The small molecule below binds the protein below.
Small molecule (SMILES): O=C(O)c1ccccc1O

Sequence of chain 2.A:
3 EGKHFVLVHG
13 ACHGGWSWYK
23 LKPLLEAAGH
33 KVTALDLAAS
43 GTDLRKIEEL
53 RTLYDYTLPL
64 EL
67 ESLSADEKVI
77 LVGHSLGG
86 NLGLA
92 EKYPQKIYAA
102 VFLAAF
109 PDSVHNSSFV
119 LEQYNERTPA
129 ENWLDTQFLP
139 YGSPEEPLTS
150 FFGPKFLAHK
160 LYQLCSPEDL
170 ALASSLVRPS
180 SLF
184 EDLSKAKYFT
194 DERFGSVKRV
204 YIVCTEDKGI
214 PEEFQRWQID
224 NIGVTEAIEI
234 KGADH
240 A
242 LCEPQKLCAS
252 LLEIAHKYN

Sequence of chain 1.B:
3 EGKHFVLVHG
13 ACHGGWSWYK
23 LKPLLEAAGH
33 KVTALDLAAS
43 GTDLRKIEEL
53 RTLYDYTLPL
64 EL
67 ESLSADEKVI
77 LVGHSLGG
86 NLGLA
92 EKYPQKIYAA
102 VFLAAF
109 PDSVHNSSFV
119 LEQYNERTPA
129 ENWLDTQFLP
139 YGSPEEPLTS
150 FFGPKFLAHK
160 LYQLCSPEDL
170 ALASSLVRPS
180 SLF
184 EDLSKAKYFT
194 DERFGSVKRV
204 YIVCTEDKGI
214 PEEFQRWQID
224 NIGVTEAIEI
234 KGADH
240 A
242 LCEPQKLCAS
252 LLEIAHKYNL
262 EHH

Binding-site contacts:
Ligand atom O2' contacts residue HIS257 of chain 1.B at 4.4 Å.
Ligand atom O2' contacts residue GLU254 of chain 1.B at 4.1 Å.
Ligand atom C1 contacts residue HIS257 of chain 1.B at 3.6 Å.
Ligand atom C2 contacts residue LEU253 of chain 1.B at 4.2 Å (hydrophobic).
Ligand atom C6 contacts residue LEU132 of chain 2.A at 4.1 Å (hydrophobic).
Ligand atom O2 contacts residue GLU254 of chain 1.B at 3.4 Å.
Ligand atom C1 contacts residue HIS158 of chain 2.A at 3.7 Å.
Ligand atom O2' contacts residue HIS158 of chain 2.A at 4.3 Å.
Ligand atom O2 contacts residue LYS211 of chain 2.A at 4.5 Å.
Ligand atom C4 contacts residue HIS257 of chain 1.B at 3.9 Å.
Ligand atom C4 contacts residue LEU253 of chain 1.B at 4.3 Å (hydrophobic).
Ligand atom C1' contacts residue LEU132 of chain 2.A at 4.3 Å (hydrophobic).
Ligand atom C3 contacts residue GLU254 of chain 1.B at 4.2 Å.
Ligand atom C3 contacts residue HIS158 of chain 2.A at 3.5 Å.
Ligand atom C2 contacts residue HIS257 of chain 1.B at 4.0 Å.
Ligand atom C1' contacts residue LYS159 of chain 2.A at 3.4 Å.
Ligand atom O2 contacts residue ALA250 of chain 1.B at 4.4 Å.
Ligand atom O1' contacts residue HIS257 of chain 1.B at 3.6 Å (h-bond).
Ligand atom O2 contacts residue LEU253 of chain 1.B at 4.0 Å.
Ligand atom O1' contacts residue LYS159 of chain 2.A at 3.0 Å (salt-bridge).
Ligand atom C2 contacts residue HIS158 of chain 2.A at 3.6 Å.
Ligand atom C1' contacts residue HIS257 of chain 1.B at 3.7 Å.
Ligand atom O2 contacts residue HIS158 of chain 2.A at 3.9 Å.
Ligand atom C6 contacts residue HIS158 of chain 2.A at 3.8 Å.
Ligand atom C5 contacts residue HIS257 of chain 1.B at 3.5 Å.
Ligand atom C5 contacts residue HIS158 of chain 2.A at 3.5 Å.
Ligand atom C3 contacts residue HIS257 of chain 1.B at 3.9 Å.
Ligand atom C1' contacts residue HIS158 of chain 2.A at 4.1 Å.
Ligand atom C3 contacts residue LEU253 of chain 1.B at 3.6 Å (hydrophobic).
Ligand atom O2' contacts residue LYS159 of chain 2.A at 3.0 Å (salt-bridge).
Ligand atom O1' contacts residue LEU132 of chain 2.A at 3.4 Å.
Ligand atom C6 contacts residue HIS257 of chain 1.B at 3.4 Å.
Ligand atom C2 contacts residue GLU254 of chain 1.B at 4.1 Å.
Ligand atom O1' contacts residue GLU129 of chain 2.A at 4.2 Å.
Ligand atom C4 contacts residue HIS158 of chain 2.A at 3.6 Å.